Sequence of chain 1.B:
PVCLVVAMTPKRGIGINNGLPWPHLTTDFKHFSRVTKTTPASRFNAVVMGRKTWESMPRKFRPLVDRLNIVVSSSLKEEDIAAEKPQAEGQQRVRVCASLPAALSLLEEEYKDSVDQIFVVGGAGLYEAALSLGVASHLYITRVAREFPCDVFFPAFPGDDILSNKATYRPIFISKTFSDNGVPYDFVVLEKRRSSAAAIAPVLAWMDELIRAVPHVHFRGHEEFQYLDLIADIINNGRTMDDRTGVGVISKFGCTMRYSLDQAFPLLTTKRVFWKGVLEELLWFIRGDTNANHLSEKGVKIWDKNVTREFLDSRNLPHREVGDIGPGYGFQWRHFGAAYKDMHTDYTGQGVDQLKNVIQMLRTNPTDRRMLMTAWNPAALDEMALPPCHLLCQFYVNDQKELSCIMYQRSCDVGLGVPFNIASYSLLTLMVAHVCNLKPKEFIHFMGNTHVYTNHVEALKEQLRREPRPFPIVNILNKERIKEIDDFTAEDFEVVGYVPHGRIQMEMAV

This small molecule binds to this protein.
Small molecule (SMILES): Nc1ncc(N2CCN(c3ccc(Cl)c(Cl)c3)CC2)c(N)n1

Binding-site contacts:
Ligand atom CL contacts residue SER61 of chain 1.B at 3.7 Å.
Ligand atom N2 contacts residue ASP31 of chain 1.B at 2.8 Å (salt-bridge).
Ligand atom C8 contacts residue NDP1 of chain 1.H at 2.9 Å.
Ligand atom N1 contacts residue NDP1 of chain 1.H at 3.8 Å.
Ligand atom N5 contacts residue ASP31 of chain 1.B at 2.8 Å (salt-bridge).
Ligand atom N5 contacts residue ALA10 of chain 1.B at 3.4 Å.
Ligand atom C6 contacts residue VAL126 of chain 1.B at 3.8 Å (hydrophobic).
Ligand atom C13 contacts residue PHE35 of chain 1.B at 3.7 Å (hydrophobic).
Ligand atom C10 contacts residue PHE35 of chain 1.B at 4.0 Å (hydrophobic).
Ligand atom C13 contacts residue NDP1 of chain 1.H at 3.9 Å.
Ligand atom C12 contacts residue ASP31 of chain 1.B at 3.5 Å.
Ligand atom C contacts residue MET62 of chain 1.B at 3.8 Å (hydrophobic).
Ligand atom N4 contacts residue PHE35 of chain 1.B at 3.6 Å.
Ligand atom C7 contacts residue VAL126 of chain 1.B at 3.8 Å (hydrophobic).
Ligand atom C2 contacts residue PHE32 of chain 1.B at 4.0 Å (hydrophobic).
Ligand atom C5 contacts residue MET62 of chain 1.B at 4.0 Å (hydrophobic).
Ligand atom N3 contacts residue VAL9 of chain 1.B at 3.5 Å.
Ligand atom N3 contacts residue ALA10 of chain 1.B at 3.5 Å (h-bond).
Ligand atom C1 contacts residue MET62 of chain 1.B at 4.0 Å (hydrophobic).
Ligand atom C8 contacts residue LEU23 of chain 1.B at 4.0 Å (hydrophobic).
Ligand atom N4 contacts residue VAL8 of chain 1.B at 2.8 Å (h-bond).
Ligand atom N5 contacts residue THR147 of chain 1.B at 3.4 Å (h-bond).
Ligand atom C12 contacts residue VAL9 of chain 1.B at 3.7 Å (hydrophobic).
Ligand atom N4 contacts residue TYR132 of chain 1.B at 3.6 Å.
Ligand atom C11 contacts residue ASP31 of chain 1.B at 3.8 Å.
Ligand atom C1 contacts residue PHE32 of chain 1.B at 3.6 Å (hydrophobic).
Ligand atom C7 contacts residue PHE35 of chain 1.B at 3.4 Å (hydrophobic).
Ligand atom C2 contacts residue PRO63 of chain 1.B at 3.7 Å (hydrophobic).
Ligand atom N4 contacts residue VAL126 of chain 1.B at 3.3 Å (h-bond).
Ligand atom C9 contacts residue LEU23 of chain 1.B at 3.8 Å (hydrophobic).
Ligand atom N4 contacts residue NDP1 of chain 1.H at 3.8 Å.
Ligand atom C9 contacts residue NDP1 of chain 1.H at 3.8 Å.
Ligand atom C13 contacts residue VAL8 of chain 1.B at 3.6 Å (hydrophobic).
Ligand atom N5 contacts residue VAL9 of chain 1.B at 3.4 Å (h-bond).
Ligand atom CL1 contacts residue PRO63 of chain 1.B at 2.9 Å.
Ligand atom C contacts residue PHE32 of chain 1.B at 4.0 Å (hydrophobic).
Ligand atom N3 contacts residue PHE35 of chain 1.B at 3.9 Å.
Ligand atom C12 contacts residue ALA10 of chain 1.B at 3.5 Å (hydrophobic).
Ligand atom N2 contacts residue ALA10 of chain 1.B at 3.6 Å.
Ligand atom N3 contacts residue VAL8 of chain 1.B at 3.5 Å (h-bond).